Binding-site contacts:
Ligand atom O1 contacts residue ARG54 of chain 1.A at 4.3 Å.
Ligand atom O42 contacts residue LYS120 of chain 1.A at 2.8 Å (salt-bridge).
Ligand atom O43 contacts residue ARG102 of chain 1.A at 3.0 Å (salt-bridge).
Ligand atom C5 contacts residue LYS23 of chain 1.A at 4.3 Å.
Ligand atom O41 contacts residue LYS60 of chain 1.A at 2.7 Å (salt-bridge).
Ligand atom O42 contacts residue ARG102 of chain 1.A at 2.9 Å (salt-bridge).
Ligand atom C4 contacts residue LYS60 of chain 1.A at 4.3 Å.
Ligand atom O51 contacts residue HIS59 of chain 1.A at 3.8 Å.
Ligand atom O41 contacts residue LYS23 of chain 1.A at 4.2 Å.
Ligand atom O5 contacts residue LYS60 of chain 1.A at 3.2 Å (salt-bridge).
Ligand atom P5 contacts residue LYS23 of chain 1.A at 4.0 Å.
Ligand atom O6 contacts residue HIS59 of chain 1.A at 4.4 Å.
Ligand atom O4 contacts residue LYS60 of chain 1.A at 4.2 Å.
Ligand atom O52 contacts residue LYS23 of chain 1.A at 2.7 Å (salt-bridge).
Ligand atom O6 contacts residue ARG54 of chain 1.A at 2.9 Å (salt-bridge).
Ligand atom O41 contacts residue LYS120 of chain 1.A at 3.1 Å (salt-bridge).
Ligand atom O51 contacts residue LYS60 of chain 1.A at 2.8 Å (salt-bridge).
Ligand atom O51 contacts residue LYS23 of chain 1.A at 4.3 Å.
Ligand atom P4 contacts residue LYS60 of chain 1.A at 4.1 Å.
Ligand atom P5 contacts residue LYS60 of chain 1.A at 3.8 Å.
Ligand atom O43 contacts residue LYS23 of chain 1.A at 3.2 Å (salt-bridge).
Ligand atom P4 contacts residue ARG102 of chain 1.A at 3.6 Å.
Ligand atom P5 contacts residue HIS59 of chain 1.A at 4.0 Å.
Ligand atom C5 contacts residue LYS60 of chain 1.A at 4.3 Å.
Ligand atom O53 contacts residue HIS59 of chain 1.A at 2.8 Å (h-bond).
Ligand atom C4 contacts residue LYS23 of chain 1.A at 4.3 Å.
Ligand atom O53 contacts residue GLU58 of chain 1.A at 4.2 Å.
Ligand atom O53 contacts residue ARG54 of chain 1.A at 3.8 Å.
Ligand atom O43 contacts residue LYS120 of chain 1.A at 4.0 Å.
Ligand atom O13 contacts residue ARG54 of chain 1.A at 4.3 Å.
Ligand atom O5 contacts residue LYS23 of chain 1.A at 4.1 Å.
Ligand atom O12 contacts residue ARG54 of chain 1.A at 2.8 Å (salt-bridge).
Ligand atom O4 contacts residue LYS23 of chain 1.A at 3.2 Å (salt-bridge).
Ligand atom P4 contacts residue LYS23 of chain 1.A at 3.7 Å.
Ligand atom P1 contacts residue ARG54 of chain 1.A at 4.0 Å.
Ligand atom O52 contacts residue HIS59 of chain 1.A at 4.4 Å.
Ligand atom C6 contacts residue ARG54 of chain 1.A at 4.2 Å.
Ligand atom O53 contacts residue LYS60 of chain 1.A at 4.4 Å.
Ligand atom P4 contacts residue LYS120 of chain 1.A at 3.4 Å.

Sequence of chain 1.A:
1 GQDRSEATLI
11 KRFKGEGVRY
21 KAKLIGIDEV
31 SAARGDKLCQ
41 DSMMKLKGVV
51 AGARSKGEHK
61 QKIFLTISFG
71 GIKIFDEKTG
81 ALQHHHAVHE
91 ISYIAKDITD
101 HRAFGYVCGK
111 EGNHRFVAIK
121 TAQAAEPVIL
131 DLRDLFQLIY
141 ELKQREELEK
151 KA

The small molecule below binds the protein below.
Small molecule (SMILES): O=P(O)(O)O[C@@H]1[C@H](O)[C@H](O)[C@@H](OP(=O)(O)O)[C@H](OP(=O)(O)O)[C@H]1O